Binding-site contacts:
Ligand atom CAI contacts residue VAL305 of chain 1.A at 3.9 Å (hydrophobic).
Ligand atom CAI contacts residue GLU306 of chain 1.A at 3.8 Å.
Ligand atom NAU contacts residue TYR453 of chain 1.A at 3.2 Å (h-bond).
Ligand atom CAA contacts residue TRP468 of chain 1.A at 4.0 Å (hydrophobic).
Ligand atom CAS contacts residue TRP426 of chain 1.A at 4.2 Å (hydrophobic).
Ligand atom CAK contacts residue VAL305 of chain 1.A at 4.1 Å (hydrophobic).
Ligand atom NAV contacts residue TRP502 of chain 1.A at 4.2 Å.
Ligand atom CAJ contacts residue TRP468 of chain 1.A at 3.9 Å (hydrophobic).
Ligand atom CAT contacts residue TRP426 of chain 1.A at 4.1 Å (hydrophobic).
Ligand atom SAX contacts residue TRP426 of chain 1.A at 3.5 Å (h-bond).
Ligand atom CAY contacts residue TYR453 of chain 1.A at 3.9 Å (hydrophobic).
Ligand atom CAS contacts residue TRP468 of chain 1.A at 4.1 Å (hydrophobic).
Ligand atom CAY contacts residue TRP426 of chain 1.A at 4.2 Å (hydrophobic).
Ligand atom CAG contacts residue VAL462 of chain 1.A at 3.8 Å (hydrophobic).
Ligand atom CAY contacts residue TRP502 of chain 1.A at 4.2 Å (hydrophobic).
Ligand atom CAH contacts residue VAL305 of chain 1.A at 4.3 Å (hydrophobic).
Ligand atom CAH contacts residue TRP461 of chain 1.A at 3.9 Å (hydrophobic).
Ligand atom CAW contacts residue ASP345 of chain 1.A at 3.5 Å.
Ligand atom CAQ contacts residue TRP468 of chain 1.A at 3.6 Å (hydrophobic).
Ligand atom CAW contacts residue TRP426 of chain 1.A at 4.0 Å (hydrophobic).
Ligand atom CAI contacts residue TRP468 of chain 1.A at 4.3 Å (hydrophobic).
Ligand atom CAB contacts residue TRP468 of chain 1.A at 4.2 Å (hydrophobic).
Ligand atom CAF contacts residue TRP468 of chain 1.A at 3.7 Å (hydrophobic).
Ligand atom CAJ contacts residue VAL305 of chain 1.A at 4.1 Å (hydrophobic).
Ligand atom CAY contacts residue ASP345 of chain 1.A at 3.0 Å.
Ligand atom CAE contacts residue TRP468 of chain 1.A at 3.4 Å (hydrophobic).
Ligand atom OAO contacts residue GLU306 of chain 1.A at 4.2 Å.
Ligand atom NAL contacts residue TRP468 of chain 1.A at 4.0 Å.
Ligand atom CAC contacts residue TRP468 of chain 1.A at 3.9 Å (hydrophobic).
Ligand atom CAM contacts residue TRP468 of chain 1.A at 3.8 Å (hydrophobic).
Ligand atom CAY contacts residue TRP402 of chain 1.A at 3.4 Å (hydrophobic).
Ligand atom CAK contacts residue TRP468 of chain 1.A at 4.0 Å (hydrophobic).
Ligand atom CAW contacts residue TYR453 of chain 1.A at 3.3 Å (hydrophobic).
Ligand atom CAH contacts residue GLU306 of chain 1.A at 4.3 Å.
Ligand atom OAO contacts residue VAL305 of chain 1.A at 3.3 Å.
Ligand atom CAD contacts residue TRP468 of chain 1.A at 3.5 Å (hydrophobic).
Ligand atom NAV contacts residue TYR453 of chain 1.A at 2.7 Å (h-bond).
Ligand atom CAT contacts residue TYR453 of chain 1.A at 4.1 Å (hydrophobic).
Ligand atom OAN contacts residue TRP468 of chain 1.A at 4.1 Å.
Ligand atom SAX contacts residue ASP345 of chain 1.A at 3.9 Å.

Sequence of chain 1.A:
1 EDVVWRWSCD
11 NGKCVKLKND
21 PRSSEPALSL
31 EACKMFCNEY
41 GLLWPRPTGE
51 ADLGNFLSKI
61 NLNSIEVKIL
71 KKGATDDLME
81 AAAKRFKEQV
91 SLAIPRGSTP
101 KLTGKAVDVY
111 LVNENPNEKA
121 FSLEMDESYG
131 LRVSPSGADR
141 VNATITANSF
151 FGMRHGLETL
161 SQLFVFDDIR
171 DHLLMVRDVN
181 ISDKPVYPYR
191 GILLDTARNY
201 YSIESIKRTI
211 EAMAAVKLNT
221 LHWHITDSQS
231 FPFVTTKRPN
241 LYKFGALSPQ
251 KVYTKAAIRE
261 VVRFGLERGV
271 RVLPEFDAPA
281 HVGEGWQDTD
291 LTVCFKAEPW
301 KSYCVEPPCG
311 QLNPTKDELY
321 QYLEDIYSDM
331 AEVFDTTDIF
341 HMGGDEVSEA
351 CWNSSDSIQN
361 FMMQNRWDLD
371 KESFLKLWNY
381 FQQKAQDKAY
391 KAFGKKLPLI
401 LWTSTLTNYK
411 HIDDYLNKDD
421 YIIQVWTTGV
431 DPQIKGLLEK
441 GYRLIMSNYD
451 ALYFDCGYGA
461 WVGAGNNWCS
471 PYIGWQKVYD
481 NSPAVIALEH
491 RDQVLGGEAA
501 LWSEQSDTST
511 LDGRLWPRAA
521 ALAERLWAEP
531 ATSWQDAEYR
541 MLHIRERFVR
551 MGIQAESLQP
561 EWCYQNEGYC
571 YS

The protein below binds the small molecule below.
Small molecule (SMILES): Cc1nnc(CNCCN2C(=O)c3cccc4cccc(c34)C2=O)s1